Binding-site contacts:
Ligand atom C6 contacts residue ARG412 of chain 1.C at 4.0 Å.
Ligand atom C7 contacts residue ASN265 of chain 1.C at 3.5 Å.
Ligand atom C5 contacts residue GLN263 of chain 1.C at 4.5 Å.
Ligand atom C1 contacts residue ARG412 of chain 1.C at 4.1 Å.
Ligand atom O5 contacts residue ARG412 of chain 1.C at 3.1 Å (salt-bridge).
Ligand atom C8 contacts residue ILE302 of chain 1.C at 3.9 Å (hydrophobic).
Ligand atom N2 contacts residue ASN265 of chain 1.C at 2.8 Å (h-bond).
Ligand atom C5 contacts residue ARG412 of chain 1.C at 4.1 Å.
Ligand atom C8 contacts residue GLN263 of chain 1.C at 4.0 Å.
Ligand atom O5 contacts residue ASN265 of chain 1.C at 2.4 Å (h-bond).
Ligand atom C5 contacts residue ASN265 of chain 1.C at 3.7 Å.
Ligand atom O3 contacts residue GLN263 of chain 1.C at 4.4 Å.
Ligand atom C3 contacts residue GLN263 of chain 1.C at 3.6 Å.
Ligand atom C8 contacts residue SER303 of chain 1.C at 3.5 Å.
Ligand atom O7 contacts residue ASN265 of chain 1.C at 3.8 Å.
Ligand atom O7 contacts residue ASN301 of chain 1.C at 3.9 Å.
Ligand atom C4 contacts residue ASN265 of chain 1.C at 4.1 Å.
Ligand atom C8 contacts residue ASN301 of chain 1.C at 3.2 Å.
Ligand atom C2 contacts residue GLN263 of chain 1.C at 4.1 Å.
Ligand atom C1 contacts residue GLN263 of chain 1.C at 4.0 Å.
Ligand atom C7 contacts residue ASN301 of chain 1.C at 4.0 Å.
Ligand atom C3 contacts residue ASN265 of chain 1.C at 3.6 Å.
Ligand atom N2 contacts residue GLN263 of chain 1.C at 3.9 Å.
Ligand atom C1 contacts residue ASN265 of chain 1.C at 1.4 Å.
Ligand atom C2 contacts residue ASN265 of chain 1.C at 2.3 Å.

Sequence of chain 1.C:
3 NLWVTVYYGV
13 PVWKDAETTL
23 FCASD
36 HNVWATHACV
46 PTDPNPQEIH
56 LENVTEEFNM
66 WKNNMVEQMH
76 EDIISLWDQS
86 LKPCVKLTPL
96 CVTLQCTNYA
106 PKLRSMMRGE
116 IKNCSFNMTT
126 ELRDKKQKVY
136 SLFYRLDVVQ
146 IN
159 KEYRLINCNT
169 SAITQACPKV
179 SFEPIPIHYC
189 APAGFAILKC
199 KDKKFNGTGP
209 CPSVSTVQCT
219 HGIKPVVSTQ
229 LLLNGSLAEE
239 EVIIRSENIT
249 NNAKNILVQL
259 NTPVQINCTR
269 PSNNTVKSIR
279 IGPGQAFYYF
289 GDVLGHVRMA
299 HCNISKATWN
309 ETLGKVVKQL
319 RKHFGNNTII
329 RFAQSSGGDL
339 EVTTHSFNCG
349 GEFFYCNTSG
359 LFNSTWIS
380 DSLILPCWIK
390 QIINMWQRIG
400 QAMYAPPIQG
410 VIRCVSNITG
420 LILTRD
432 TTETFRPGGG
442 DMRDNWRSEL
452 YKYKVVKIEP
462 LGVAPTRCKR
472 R

A small-molecule ligand and the protein it binds are described below.
Small molecule (SMILES): CC(=O)N[C@@H]1[C@@H](O)[C@H](O)[C@@H](CO)O[C@H]1O